Sequence of chain 1.B:
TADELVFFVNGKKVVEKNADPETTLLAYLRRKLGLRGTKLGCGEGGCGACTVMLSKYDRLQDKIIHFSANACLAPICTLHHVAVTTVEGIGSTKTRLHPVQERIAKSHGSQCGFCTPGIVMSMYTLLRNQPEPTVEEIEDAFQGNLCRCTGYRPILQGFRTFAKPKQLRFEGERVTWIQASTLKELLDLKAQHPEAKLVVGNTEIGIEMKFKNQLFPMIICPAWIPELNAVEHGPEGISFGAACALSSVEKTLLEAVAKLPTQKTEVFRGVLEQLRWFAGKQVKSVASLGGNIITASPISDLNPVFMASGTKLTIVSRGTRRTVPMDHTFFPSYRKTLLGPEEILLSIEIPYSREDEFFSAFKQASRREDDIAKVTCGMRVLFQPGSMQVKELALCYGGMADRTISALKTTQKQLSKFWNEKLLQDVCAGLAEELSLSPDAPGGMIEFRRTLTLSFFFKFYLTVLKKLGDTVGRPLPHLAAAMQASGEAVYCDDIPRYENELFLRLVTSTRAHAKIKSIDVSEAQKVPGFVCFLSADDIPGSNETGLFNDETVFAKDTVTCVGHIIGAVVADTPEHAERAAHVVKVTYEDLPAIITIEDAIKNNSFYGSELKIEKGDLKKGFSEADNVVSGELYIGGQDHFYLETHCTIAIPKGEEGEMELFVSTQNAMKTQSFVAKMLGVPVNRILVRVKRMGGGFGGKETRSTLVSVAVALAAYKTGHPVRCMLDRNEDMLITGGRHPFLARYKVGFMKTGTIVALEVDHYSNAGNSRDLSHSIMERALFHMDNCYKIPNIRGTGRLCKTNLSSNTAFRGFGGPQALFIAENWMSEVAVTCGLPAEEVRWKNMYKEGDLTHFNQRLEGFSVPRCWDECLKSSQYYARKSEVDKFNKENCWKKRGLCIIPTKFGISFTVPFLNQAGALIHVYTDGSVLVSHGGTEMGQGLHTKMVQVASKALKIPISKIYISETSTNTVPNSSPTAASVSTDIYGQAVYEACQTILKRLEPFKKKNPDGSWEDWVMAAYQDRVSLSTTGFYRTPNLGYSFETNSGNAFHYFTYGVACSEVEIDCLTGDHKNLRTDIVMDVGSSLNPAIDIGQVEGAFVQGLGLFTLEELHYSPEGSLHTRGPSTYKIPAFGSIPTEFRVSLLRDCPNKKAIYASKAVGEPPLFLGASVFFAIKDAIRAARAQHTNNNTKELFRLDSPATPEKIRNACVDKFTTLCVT

A small-molecule ligand and the protein it binds are described below.
Small molecule (SMILES): O=C(O)c1ccccc1O

Binding-site contacts:
Ligand atom O2 contacts residue THR1010 of chain 1.B at 3.3 Å (h-bond).
Ligand atom O1' contacts residue ARG880 of chain 1.B at 2.8 Å (salt-bridge).
Ligand atom C6 contacts residue PHE914 of chain 1.B at 3.5 Å (hydrophobic).
Ligand atom C6 contacts residue ALA1079 of chain 1.B at 4.0 Å (hydrophobic).
Ligand atom C5 contacts residue ALA1078 of chain 1.B at 3.9 Å (hydrophobic).
Ligand atom C2 contacts residue PHE914 of chain 1.B at 3.4 Å (hydrophobic).
Ligand atom C5 contacts residue PHE1009 of chain 1.B at 3.4 Å (hydrophobic).
Ligand atom C1' contacts residue THR1010 of chain 1.B at 3.9 Å.
Ligand atom C5 contacts residue PHE914 of chain 1.B at 3.5 Å (hydrophobic).
Ligand atom C1' contacts residue PHE1009 of chain 1.B at 4.1 Å (hydrophobic).
Ligand atom C1' contacts residue ALA1079 of chain 1.B at 4.1 Å (hydrophobic).
Ligand atom O2' contacts residue PHE914 of chain 1.B at 4.0 Å.
Ligand atom O1' contacts residue ALA1079 of chain 1.B at 3.9 Å.
Ligand atom O2 contacts residue SER876 of chain 1.B at 3.7 Å.
Ligand atom C3 contacts residue LEU873 of chain 1.B at 3.9 Å (hydrophobic).
Ligand atom O2 contacts residue PHE914 of chain 1.B at 3.8 Å.
Ligand atom C3 contacts residue GLU802 of chain 1.B at 4.0 Å.
Ligand atom C4 contacts residue PHE914 of chain 1.B at 3.7 Å (hydrophobic).
Ligand atom C5 contacts residue GLU802 of chain 1.B at 2.8 Å.
Ligand atom C4 contacts residue LEU873 of chain 1.B at 3.8 Å (hydrophobic).
Ligand atom O2' contacts residue SER1008 of chain 1.B at 3.9 Å.
Ligand atom C1 contacts residue PHE1009 of chain 1.B at 3.6 Å (hydrophobic).
Ligand atom C3 contacts residue PHE1009 of chain 1.B at 3.7 Å (hydrophobic).
Ligand atom C3 contacts residue LEU1014 of chain 1.B at 4.0 Å (hydrophobic).
Ligand atom C1' contacts residue PHE914 of chain 1.B at 3.4 Å (hydrophobic).
Ligand atom C1' contacts residue ARG880 of chain 1.B at 3.6 Å.
Ligand atom C6 contacts residue GLU802 of chain 1.B at 4.1 Å.
Ligand atom O2 contacts residue VAL1011 of chain 1.B at 3.8 Å.
Ligand atom C2 contacts residue PHE1009 of chain 1.B at 3.6 Å (hydrophobic).
Ligand atom O2' contacts residue ARG880 of chain 1.B at 3.3 Å (salt-bridge).
Ligand atom C4 contacts residue GLU802 of chain 1.B at 2.7 Å.
Ligand atom C1 contacts residue PHE914 of chain 1.B at 3.3 Å (hydrophobic).
Ligand atom O2 contacts residue PHE1009 of chain 1.B at 4.2 Å.
Ligand atom O2' contacts residue PHE1009 of chain 1.B at 3.6 Å.
Ligand atom C1 contacts residue ALA1079 of chain 1.B at 4.3 Å (hydrophobic).
Ligand atom C4 contacts residue PHE1009 of chain 1.B at 3.6 Å (hydrophobic).
Ligand atom O2' contacts residue THR1010 of chain 1.B at 2.8 Å (h-bond).
Ligand atom C3 contacts residue PHE914 of chain 1.B at 3.6 Å (hydrophobic).
Ligand atom C6 contacts residue PHE1009 of chain 1.B at 3.7 Å (hydrophobic).
Ligand atom O1' contacts residue PHE914 of chain 1.B at 3.2 Å.